Sequence of chain 3.B:
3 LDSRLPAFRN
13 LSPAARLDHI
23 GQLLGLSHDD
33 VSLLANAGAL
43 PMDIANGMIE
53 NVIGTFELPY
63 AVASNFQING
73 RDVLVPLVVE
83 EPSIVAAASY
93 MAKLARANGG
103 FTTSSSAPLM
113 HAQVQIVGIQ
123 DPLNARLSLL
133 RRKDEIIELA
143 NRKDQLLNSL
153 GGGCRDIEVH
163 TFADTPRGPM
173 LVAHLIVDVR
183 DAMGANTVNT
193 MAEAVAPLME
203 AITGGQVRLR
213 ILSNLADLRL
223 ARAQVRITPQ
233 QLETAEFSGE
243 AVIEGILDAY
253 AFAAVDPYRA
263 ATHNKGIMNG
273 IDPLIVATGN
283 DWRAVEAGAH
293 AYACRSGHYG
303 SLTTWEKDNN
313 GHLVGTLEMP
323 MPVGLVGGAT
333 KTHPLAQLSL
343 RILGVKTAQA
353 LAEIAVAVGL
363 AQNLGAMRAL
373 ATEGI

Binding-site contacts:
Ligand atom O3 contacts residue LEU372 of chain 3.B at 4.1 Å.
Ligand atom C8 contacts residue LYS267 of chain 3.B at 3.7 Å.
Ligand atom C5 contacts residue THR264 of chain 3.B at 3.6 Å.
Ligand atom O8 contacts residue LYS267 of chain 3.B at 2.5 Å (salt-bridge).
Ligand atom C8 contacts residue ASN271 of chain 3.B at 3.3 Å.
Ligand atom C5 contacts residue LEU372 of chain 3.B at 4.2 Å (hydrophobic).
Ligand atom O3 contacts residue HIS265 of chain 3.B at 3.9 Å.
Ligand atom C6 contacts residue ALA368 of chain 3.B at 4.3 Å (hydrophobic).
Ligand atom O7 contacts residue LEU214 of chain 3.A at 4.4 Å.
Ligand atom C5 contacts residue ALA368 of chain 3.B at 4.0 Å (hydrophobic).
Ligand atom O7 contacts residue ILE213 of chain 3.A at 4.3 Å.
Ligand atom C2 contacts residue GLY268 of chain 3.B at 4.3 Å.
Ligand atom O7 contacts residue THR264 of chain 3.B at 3.7 Å.
Ligand atom O4 contacts residue LEU372 of chain 3.B at 3.7 Å.
Ligand atom C5 contacts residue HIS265 of chain 3.B at 4.5 Å.
Ligand atom O3 contacts residue ALA368 of chain 3.B at 3.6 Å.
Ligand atom O8 contacts residue GLU83 of chain 3.B at 3.1 Å (salt-bridge).
Ligand atom O3 contacts residue ARG261 of chain 3.B at 3.7 Å.
Ligand atom C4 contacts residue GLY268 of chain 3.B at 3.7 Å.
Ligand atom C2 contacts residue ASN271 of chain 3.B at 3.5 Å.
Ligand atom O8 contacts residue ASN271 of chain 3.B at 2.8 Å (h-bond).
Ligand atom O4 contacts residue ILE213 of chain 3.A at 4.1 Å.
Ligand atom C4 contacts residue THR264 of chain 3.B at 3.6 Å.
Ligand atom O3 contacts residue THR264 of chain 3.B at 3.8 Å.
Ligand atom C4 contacts residue ALA368 of chain 3.B at 4.1 Å (hydrophobic).
Ligand atom C5 contacts residue ARG261 of chain 3.B at 3.6 Å.
Ligand atom C8 contacts residue GLU83 of chain 3.B at 3.4 Å.
Ligand atom C6 contacts residue ILE213 of chain 3.A at 4.4 Å (hydrophobic).
Ligand atom O4 contacts residue THR264 of chain 3.B at 3.5 Å.
Ligand atom O4 contacts residue ARG261 of chain 3.B at 2.7 Å (salt-bridge).

Sequence of chain 3.A:
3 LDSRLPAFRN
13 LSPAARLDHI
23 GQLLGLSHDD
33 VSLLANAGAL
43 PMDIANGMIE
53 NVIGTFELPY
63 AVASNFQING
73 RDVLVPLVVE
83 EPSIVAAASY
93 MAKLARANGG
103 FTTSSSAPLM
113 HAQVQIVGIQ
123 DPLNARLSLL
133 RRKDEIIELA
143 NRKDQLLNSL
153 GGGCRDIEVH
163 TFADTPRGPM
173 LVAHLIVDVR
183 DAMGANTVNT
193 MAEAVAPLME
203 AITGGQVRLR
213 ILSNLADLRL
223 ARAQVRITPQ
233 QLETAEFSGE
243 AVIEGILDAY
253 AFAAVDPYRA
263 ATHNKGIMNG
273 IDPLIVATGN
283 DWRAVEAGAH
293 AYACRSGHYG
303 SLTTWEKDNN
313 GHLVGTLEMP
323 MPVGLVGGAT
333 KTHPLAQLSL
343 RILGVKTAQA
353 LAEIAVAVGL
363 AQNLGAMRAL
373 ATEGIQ

This small molecule binds to this protein.
Small molecule (SMILES): C[C@@](O)(CCO)CC(=O)[O-]